Sequence of chain 1.A:
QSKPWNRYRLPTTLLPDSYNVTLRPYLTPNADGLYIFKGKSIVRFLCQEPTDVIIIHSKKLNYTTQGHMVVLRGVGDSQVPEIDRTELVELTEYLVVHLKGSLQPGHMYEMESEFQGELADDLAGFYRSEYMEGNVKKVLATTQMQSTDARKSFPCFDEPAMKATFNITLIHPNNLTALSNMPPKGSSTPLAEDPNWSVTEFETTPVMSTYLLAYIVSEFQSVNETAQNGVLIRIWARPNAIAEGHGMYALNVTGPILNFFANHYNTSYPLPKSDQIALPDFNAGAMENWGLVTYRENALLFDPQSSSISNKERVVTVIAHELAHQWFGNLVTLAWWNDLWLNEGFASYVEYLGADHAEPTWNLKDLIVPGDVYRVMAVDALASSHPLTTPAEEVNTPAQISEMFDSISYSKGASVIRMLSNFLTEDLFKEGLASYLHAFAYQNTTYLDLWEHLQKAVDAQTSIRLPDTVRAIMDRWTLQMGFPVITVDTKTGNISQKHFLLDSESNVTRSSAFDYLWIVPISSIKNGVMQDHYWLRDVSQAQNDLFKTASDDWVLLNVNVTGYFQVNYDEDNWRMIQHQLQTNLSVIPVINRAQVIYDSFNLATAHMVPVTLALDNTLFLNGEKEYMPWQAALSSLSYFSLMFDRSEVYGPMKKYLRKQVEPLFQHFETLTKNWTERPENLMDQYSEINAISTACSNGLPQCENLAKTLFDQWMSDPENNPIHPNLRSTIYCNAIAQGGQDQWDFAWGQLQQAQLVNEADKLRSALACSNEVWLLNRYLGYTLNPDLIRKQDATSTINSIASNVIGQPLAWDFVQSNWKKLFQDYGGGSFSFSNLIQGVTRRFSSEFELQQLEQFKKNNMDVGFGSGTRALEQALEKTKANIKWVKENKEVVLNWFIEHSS

Binding-site contacts:
Ligand atom C2 contacts residue ASN584 of chain 1.A at 2.6 Å.
Ligand atom C7 contacts residue ASN584 of chain 1.A at 3.8 Å.
Ligand atom C4 contacts residue ASN584 of chain 1.A at 4.3 Å.
Ligand atom N2 contacts residue ASN584 of chain 1.A at 3.2 Å (h-bond).
Ligand atom O5 contacts residue SER586 of chain 1.A at 4.2 Å.
Ligand atom C5 contacts residue ASN584 of chain 1.A at 3.6 Å.
Ligand atom C5 contacts residue SER586 of chain 1.A at 4.1 Å.
Ligand atom C3 contacts residue ASN584 of chain 1.A at 3.9 Å.
Ligand atom C1 contacts residue SER586 of chain 1.A at 4.4 Å.
Ligand atom O5 contacts residue ASN584 of chain 1.A at 2.4 Å (h-bond).
Ligand atom O7 contacts residue ASN584 of chain 1.A at 3.9 Å.
Ligand atom C1 contacts residue ASN584 of chain 1.A at 1.4 Å.
Ligand atom C6 contacts residue SER586 of chain 1.A at 4.2 Å.
Ligand atom O5 contacts residue VAL587 of chain 1.A at 3.9 Å.
Ligand atom O6 contacts residue VAL587 of chain 1.A at 3.8 Å.

A protein and the small-molecule ligand that binds it are described below.
Small molecule (SMILES): CC(=O)N[C@@H]1[C@@H](O)[C@H](O)[C@@H](CO)O[C@H]1O